Sequence of chain 1.A:
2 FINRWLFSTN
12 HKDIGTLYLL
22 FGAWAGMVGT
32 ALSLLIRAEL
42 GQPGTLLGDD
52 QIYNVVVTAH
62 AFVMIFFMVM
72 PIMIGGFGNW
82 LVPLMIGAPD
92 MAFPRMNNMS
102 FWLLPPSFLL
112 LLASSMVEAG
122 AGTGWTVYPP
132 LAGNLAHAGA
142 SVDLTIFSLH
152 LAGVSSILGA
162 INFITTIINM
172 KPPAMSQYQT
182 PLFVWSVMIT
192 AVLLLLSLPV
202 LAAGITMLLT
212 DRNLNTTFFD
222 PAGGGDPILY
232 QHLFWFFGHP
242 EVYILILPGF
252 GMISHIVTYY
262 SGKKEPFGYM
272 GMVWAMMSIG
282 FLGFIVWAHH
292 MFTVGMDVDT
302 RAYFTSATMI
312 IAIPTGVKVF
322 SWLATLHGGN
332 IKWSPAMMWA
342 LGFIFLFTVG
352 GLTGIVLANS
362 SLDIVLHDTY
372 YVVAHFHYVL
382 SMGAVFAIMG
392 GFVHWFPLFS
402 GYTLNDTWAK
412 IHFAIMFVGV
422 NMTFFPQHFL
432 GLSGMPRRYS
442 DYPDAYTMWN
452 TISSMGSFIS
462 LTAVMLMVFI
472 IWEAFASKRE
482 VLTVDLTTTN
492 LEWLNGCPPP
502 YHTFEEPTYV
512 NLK

Binding-site contacts:
Ligand atom O26 contacts residue HIS103 of chain 1.C at 2.5 Å (h-bond).
Ligand atom C21 contacts residue TRP288 of chain 1.A at 3.8 Å (hydrophobic).
Ligand atom C2 contacts residue THR301 of chain 1.A at 3.9 Å.
Ligand atom C22 contacts residue HIS233 of chain 1.A at 4.5 Å.
Ligand atom C2 contacts residue ASP300 of chain 1.A at 3.7 Å.
Ligand atom C1 contacts residue TYR304 of chain 1.A at 3.4 Å (hydrophobic).
Ligand atom C22 contacts residue PGV1 of chain 1.QB at 4.3 Å.
Ligand atom O25 contacts residue HIS103 of chain 1.C at 3.1 Å (h-bond).
Ligand atom C11 contacts residue PHE305 of chain 1.A at 4.0 Å (hydrophobic).
Ligand atom C15 contacts residue PGV1 of chain 1.QB at 3.7 Å.
Ligand atom O26 contacts residue TRP99 of chain 1.C at 2.9 Å (h-bond).
Ligand atom C18 contacts residue TRP288 of chain 1.A at 4.2 Å (hydrophobic).
Ligand atom O26 contacts residue PGV1 of chain 1.QB at 2.7 Å (h-bond).
Ligand atom C2 contacts residue TYR304 of chain 1.A at 4.1 Å (hydrophobic).
Ligand atom C9 contacts residue THR301 of chain 1.A at 4.4 Å.
Ligand atom C23 contacts residue TRP99 of chain 1.C at 3.7 Å (hydrophobic).
Ligand atom C12 contacts residue THR301 of chain 1.A at 3.8 Å.
Ligand atom C24 contacts residue HIS103 of chain 1.C at 3.2 Å.
Ligand atom O25 contacts residue PGV1 of chain 1.QB at 3.9 Å.
Ligand atom C20 contacts residue PGV1 of chain 1.QB at 4.5 Å.
Ligand atom O25 contacts residue HIS233 of chain 1.A at 3.5 Å (h-bond).
Ligand atom C23 contacts residue PGV1 of chain 1.QB at 4.3 Å.
Ligand atom C24 contacts residue PGV1 of chain 1.QB at 3.3 Å.
Ligand atom C19 contacts residue TYR304 of chain 1.A at 4.1 Å (hydrophobic).
Ligand atom C11 contacts residue TYR304 of chain 1.A at 4.5 Å (hydrophobic).
Ligand atom O26 contacts residue HIS233 of chain 1.A at 4.0 Å.
Ligand atom O12 contacts residue THR301 of chain 1.A at 2.8 Å (h-bond).
Ligand atom O3 contacts residue ASP300 of chain 1.A at 3.5 Å.
Ligand atom C16 contacts residue PGV1 of chain 1.QB at 4.2 Å.
Ligand atom C21 contacts residue HIS233 of chain 1.A at 3.6 Å.
Ligand atom C20 contacts residue TRP288 of chain 1.A at 4.3 Å (hydrophobic).
Ligand atom C18 contacts residue PGV1 of chain 1.QB at 4.5 Å.
Ligand atom C12 contacts residue PHE305 of chain 1.A at 4.0 Å (hydrophobic).
Ligand atom C11 contacts residue THR301 of chain 1.A at 3.8 Å.
Ligand atom C1 contacts residue ASP300 of chain 1.A at 4.5 Å.
Ligand atom C24 contacts residue HIS233 of chain 1.A at 3.7 Å.
Ligand atom C23 contacts residue HIS233 of chain 1.A at 3.6 Å.
Ligand atom C24 contacts residue TRP99 of chain 1.C at 3.7 Å (hydrophobic).

Sequence of chain 1.C:
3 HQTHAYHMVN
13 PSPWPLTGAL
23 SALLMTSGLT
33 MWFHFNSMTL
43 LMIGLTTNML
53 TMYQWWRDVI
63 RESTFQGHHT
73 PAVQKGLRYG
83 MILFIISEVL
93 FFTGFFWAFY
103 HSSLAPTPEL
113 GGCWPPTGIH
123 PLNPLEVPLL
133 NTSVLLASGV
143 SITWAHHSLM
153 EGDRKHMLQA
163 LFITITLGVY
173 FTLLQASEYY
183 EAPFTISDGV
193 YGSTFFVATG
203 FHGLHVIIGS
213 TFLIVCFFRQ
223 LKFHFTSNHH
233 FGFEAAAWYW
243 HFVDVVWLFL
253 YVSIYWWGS

The small molecule below binds the protein below.
Small molecule (SMILES): C[C@H](CCC(=O)O)[C@H]1CC[C@H]2[C@@H]3[C@H](O)C[C@@H]4C[C@H](O)CC[C@]4(C)[C@H]3C[C@H](O)[C@]12C